Sequence of chain 1.B:
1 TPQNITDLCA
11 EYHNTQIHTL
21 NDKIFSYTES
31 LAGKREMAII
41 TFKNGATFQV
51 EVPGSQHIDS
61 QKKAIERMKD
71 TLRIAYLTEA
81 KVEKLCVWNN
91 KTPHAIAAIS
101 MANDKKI

Binding-site contacts:
Ligand atom O3 contacts residue ASN90 of chain 1.B at 2.8 Å (h-bond).
Ligand atom C6 contacts residue HIS57 of chain 1.B at 3.6 Å.
Ligand atom C6 contacts residue TRP88 of chain 1.B at 3.7 Å (hydrophobic).
Ligand atom O1 contacts residue GLN56 of chain 1.B at 4.4 Å.
Ligand atom O3 contacts residue TRP88 of chain 1.B at 3.8 Å.
Ligand atom C5 contacts residue GLU51 of chain 1.B at 4.5 Å.
Ligand atom O2 contacts residue LYS91 of chain 1.B at 4.5 Å.
Ligand atom C6 contacts residue GLN56 of chain 1.B at 4.1 Å.
Ligand atom C3 contacts residue LYS91 of chain 1.B at 3.7 Å.
Ligand atom O5 contacts residue GLN56 of chain 1.B at 3.7 Å.
Ligand atom O4 contacts residue LYS91 of chain 1.B at 2.9 Å (salt-bridge).
Ligand atom O6 contacts residue HIS57 of chain 1.B at 3.7 Å.
Ligand atom C6 contacts residue GLN61 of chain 1.B at 4.0 Å.
Ligand atom O6 contacts residue TRP88 of chain 1.B at 3.8 Å.
Ligand atom O2 contacts residue ASN90 of chain 1.B at 2.9 Å (h-bond).
Ligand atom C3 contacts residue TRP88 of chain 1.B at 3.7 Å (hydrophobic).
Ligand atom C3 contacts residue GLU51 of chain 1.B at 4.5 Å.
Ligand atom O4 contacts residue GLU51 of chain 1.B at 2.7 Å (salt-bridge).
Ligand atom C4 contacts residue LYS91 of chain 1.B at 3.9 Å.
Ligand atom C4 contacts residue GLN56 of chain 1.B at 4.5 Å.
Ligand atom C5 contacts residue GLN56 of chain 1.B at 4.5 Å.
Ligand atom O6 contacts residue GLN56 of chain 1.B at 3.7 Å.
Ligand atom O3 contacts residue GLU51 of chain 1.B at 4.3 Å.
Ligand atom O6 contacts residue GLN61 of chain 1.B at 3.0 Å (h-bond).
Ligand atom C4 contacts residue TRP88 of chain 1.B at 3.6 Å (hydrophobic).
Ligand atom C6 contacts residue GLU51 of chain 1.B at 4.3 Å.
Ligand atom C3 contacts residue ASN90 of chain 1.B at 3.8 Å.
Ligand atom C2 contacts residue ASN90 of chain 1.B at 4.0 Å.
Ligand atom O4 contacts residue GLN56 of chain 1.B at 3.4 Å.
Ligand atom O3 contacts residue LYS91 of chain 1.B at 2.9 Å (salt-bridge).
Ligand atom C4 contacts residue GLU51 of chain 1.B at 3.4 Å.
Ligand atom C5 contacts residue TRP88 of chain 1.B at 3.7 Å (hydrophobic).
Ligand atom C2 contacts residue LYS91 of chain 1.B at 3.9 Å.

The small molecule below binds the protein below.
Small molecule (SMILES): OC[C@H]1O[C@@H](O)[C@H](O)[C@@H](O)[C@H]1O